Sequence of chain 1.B:
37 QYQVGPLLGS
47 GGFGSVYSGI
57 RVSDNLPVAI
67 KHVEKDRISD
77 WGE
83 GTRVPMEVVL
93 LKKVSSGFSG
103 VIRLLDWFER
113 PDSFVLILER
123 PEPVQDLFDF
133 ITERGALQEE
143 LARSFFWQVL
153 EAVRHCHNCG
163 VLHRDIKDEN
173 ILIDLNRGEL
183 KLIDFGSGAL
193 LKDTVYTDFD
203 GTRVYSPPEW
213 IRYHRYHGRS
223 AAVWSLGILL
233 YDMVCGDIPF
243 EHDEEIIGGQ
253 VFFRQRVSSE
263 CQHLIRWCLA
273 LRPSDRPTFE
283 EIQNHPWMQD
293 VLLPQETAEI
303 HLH

The small molecule below binds the protein below.
Small molecule (SMILES): NCCCC[C@H](N)C(=O)N[C@@H](CCCN=C(N)N)C(=O)N[C@@H](CCCN=C(N)N)C(=O)N[C@@H](CCCN=C(N)N)C(=O)N[C@@H](Cc1cnc[nH]1)C(=O)N1CCC[C@H]1C(=O)N[C@@H](CO)C(=O)NCC=O

Binding-site contacts:
Ligand atom CE1 contacts residue ILE240 of chain 1.B at 3.5 Å (hydrophobic).
Ligand atom O contacts residue ASP239 of chain 1.B at 3.7 Å.
Ligand atom NE2 contacts residue GLU243 of chain 1.B at 3.0 Å (salt-bridge).
Ligand atom CG contacts residue PHE130 of chain 1.B at 3.7 Å (hydrophobic).
Ligand atom OG contacts residue THR204 of chain 1.B at 3.5 Å (h-bond).
Ligand atom CA contacts residue ASP239 of chain 1.B at 3.7 Å.
Ligand atom NH1 contacts residue GLU171 of chain 1.B at 3.1 Å (salt-bridge).
Ligand atom NH1 contacts residue ASP234 of chain 1.B at 3.0 Å (salt-bridge).
Ligand atom CD contacts residue GLU171 of chain 1.B at 3.7 Å.
Ligand atom CA contacts residue GLY203 of chain 1.B at 3.7 Å.
Ligand atom NH2 contacts residue PHE130 of chain 1.B at 3.0 Å (h-bond).
Ligand atom N contacts residue ASP202 of chain 1.B at 3.3 Å (salt-bridge).
Ligand atom CE1 contacts residue GLU243 of chain 1.B at 3.7 Å.
Ligand atom CB contacts residue GLU171 of chain 1.B at 3.4 Å.
Ligand atom CB contacts residue ASP202 of chain 1.B at 3.4 Å.
Ligand atom CZ contacts residue ASP170 of chain 1.B at 3.7 Å.
Ligand atom CG contacts residue VAL206 of chain 1.B at 3.6 Å (hydrophobic).
Ligand atom NH2 contacts residue ASP128 of chain 1.B at 3.0 Å (salt-bridge).
Ligand atom NH2 contacts residue ASP131 of chain 1.B at 3.2 Å (salt-bridge).
Ligand atom NH2 contacts residue GLU243 of chain 1.B at 3.3 Å (salt-bridge).
Ligand atom N contacts residue GLU171 of chain 1.B at 3.0 Å (salt-bridge).
Ligand atom CD contacts residue GLY238 of chain 1.B at 3.5 Å.
Ligand atom N contacts residue GLY203 of chain 1.B at 3.0 Å (h-bond).
Ligand atom CG contacts residue GLU171 of chain 1.B at 3.6 Å.
Ligand atom O contacts residue LYS169 of chain 1.B at 2.6 Å (salt-bridge).
Ligand atom CB contacts residue THR204 of chain 1.B at 3.7 Å.
Ligand atom CD contacts residue THR134 of chain 1.B at 3.6 Å.
Ligand atom OG contacts residue ASP167 of chain 1.B at 2.6 Å (salt-bridge).
Ligand atom NH2 contacts residue ASP170 of chain 1.B at 2.9 Å (salt-bridge).
Ligand atom O contacts residue THR204 of chain 1.B at 3.5 Å.
Ligand atom NE contacts residue THR134 of chain 1.B at 2.8 Å (h-bond).
Ligand atom O contacts residue GLU171 of chain 1.B at 3.3 Å (salt-bridge).
Ligand atom O contacts residue PHE130 of chain 1.B at 3.5 Å.
Ligand atom CZ contacts residue PHE130 of chain 1.B at 3.6 Å (hydrophobic).
Ligand atom NH1 contacts residue ASP170 of chain 1.B at 3.6 Å.
Ligand atom NH1 contacts residue ASP239 of chain 1.B at 3.1 Å (salt-bridge).
Ligand atom C contacts residue PHE130 of chain 1.B at 3.6 Å (hydrophobic).
Ligand atom N contacts residue PHE130 of chain 1.B at 3.6 Å.
Ligand atom NH2 contacts residue ILE133 of chain 1.B at 3.5 Å.
Ligand atom NH1 contacts residue GLY238 of chain 1.B at 3.6 Å (h-bond).